Binding-site contacts:
Ligand atom C18 contacts residue VAL128 of chain 2.D at 3.8 Å (hydrophobic).
Ligand atom N1 contacts residue HIS117 of chain 2.D at 3.4 Å (h-bond).
Ligand atom C25 contacts residue LEU132 of chain 2.D at 3.9 Å (hydrophobic).
Ligand atom C24 contacts residue VAL128 of chain 2.D at 4.0 Å (hydrophobic).
Ligand atom C11 contacts residue GOL1 of chain 2.P at 3.9 Å.
Ligand atom O6 contacts residue VAL140 of chain 2.D at 4.0 Å.
Ligand atom S8 contacts residue LEU197 of chain 2.D at 4.0 Å.
Ligand atom N1 contacts residue HIS92 of chain 2.D at 3.6 Å (h-bond).
Ligand atom O5 contacts residue THR198 of chain 2.D at 3.4 Å (h-bond).
Ligand atom C26 contacts residue LEU132 of chain 2.D at 3.1 Å (hydrophobic).
Ligand atom C12 contacts residue GOL1 of chain 2.P at 3.9 Å.
Ligand atom O6 contacts residue HIS117 of chain 2.D at 3.5 Å (h-bond).
Ligand atom O5 contacts residue LEU197 of chain 2.D at 3.7 Å.
Ligand atom C23 contacts residue VAL128 of chain 2.D at 4.0 Å (hydrophobic).
Ligand atom S8 contacts residue GOL1 of chain 2.P at 3.7 Å.
Ligand atom O6 contacts residue VAL119 of chain 2.D at 3.8 Å.
Ligand atom O5 contacts residue TRP208 of chain 2.D at 3.3 Å.
Ligand atom C9 contacts residue GOL1 of chain 2.P at 3.8 Å.
Ligand atom C9 contacts residue LEU197 of chain 2.D at 4.0 Å (hydrophobic).
Ligand atom O5 contacts residue ZN1 of chain 2.N at 3.8 Å.
Ligand atom C18 contacts residue LEU89 of chain 2.D at 4.0 Å (hydrophobic).
Ligand atom O6 contacts residue TRP208 of chain 2.D at 3.6 Å.
Ligand atom C11 contacts residue LEU197 of chain 2.D at 4.0 Å (hydrophobic).
Ligand atom N1 contacts residue GLU104 of chain 2.D at 3.6 Å.
Ligand atom C7 contacts residue ZN1 of chain 2.N at 4.0 Å.
Ligand atom S4 contacts residue HIS117 of chain 2.D at 3.9 Å.
Ligand atom C10 contacts residue THR199 of chain 2.D at 3.2 Å.
Ligand atom S4 contacts residue ZN1 of chain 2.N at 2.7 Å.
Ligand atom N1 contacts residue HIS94 of chain 2.D at 3.2 Å (h-bond).
Ligand atom C10 contacts residue GOL1 of chain 2.P at 4.1 Å.
Ligand atom O6 contacts residue HIS92 of chain 2.D at 3.3 Å.
Ligand atom N1 contacts residue ZN1 of chain 2.N at 2.0 Å.
Ligand atom C27 contacts residue LEU132 of chain 2.D at 3.5 Å (hydrophobic).
Ligand atom N1 contacts residue THR198 of chain 2.D at 2.6 Å (h-bond).
Ligand atom S4 contacts residue THR198 of chain 2.D at 3.9 Å.
Ligand atom C11 contacts residue THR199 of chain 2.D at 3.4 Å.
Ligand atom O6 contacts residue ZN1 of chain 2.N at 2.9 Å.
Ligand atom S8 contacts residue VAL119 of chain 2.D at 3.9 Å.
Ligand atom C10 contacts residue LEU197 of chain 2.D at 4.1 Å (hydrophobic).
Ligand atom S4 contacts residue HIS92 of chain 2.D at 3.6 Å.

Sequence of chain 2.D:
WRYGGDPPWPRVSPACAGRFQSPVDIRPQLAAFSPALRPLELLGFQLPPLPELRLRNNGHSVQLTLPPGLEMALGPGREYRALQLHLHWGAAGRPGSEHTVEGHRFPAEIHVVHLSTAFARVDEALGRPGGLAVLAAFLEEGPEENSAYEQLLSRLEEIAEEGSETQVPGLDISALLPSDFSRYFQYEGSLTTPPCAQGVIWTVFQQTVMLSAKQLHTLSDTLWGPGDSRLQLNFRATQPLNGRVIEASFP

A protein and the small-molecule ligand that binds it are described below.
Small molecule (SMILES): Cc1cc(-c2ccc(S(N)(=O)=O)s2)cnc1-c1cccc2ncccc12